Sequence of chain 1.A:
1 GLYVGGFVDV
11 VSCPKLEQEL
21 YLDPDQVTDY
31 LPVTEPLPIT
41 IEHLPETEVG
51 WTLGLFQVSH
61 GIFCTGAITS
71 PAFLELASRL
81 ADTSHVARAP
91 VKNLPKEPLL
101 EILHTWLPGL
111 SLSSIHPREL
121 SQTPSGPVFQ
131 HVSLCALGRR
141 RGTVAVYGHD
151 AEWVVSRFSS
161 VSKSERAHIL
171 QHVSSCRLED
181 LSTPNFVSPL

The small molecule below binds the protein below.
Small molecule (SMILES): O=C(Nc1ccc(-c2nnn[nH]2)cc1Cc1ccccc1)c1cccc(CC2CCCCC2)n1

Binding-site contacts:
Ligand atom C05 contacts residue ILE102 of chain 1.A at 4.0 Å (hydrophobic).
Ligand atom C04 contacts residue TRP106 of chain 1.A at 3.8 Å (hydrophobic).
Ligand atom C01 contacts residue ALA77 of chain 1.A at 4.1 Å (hydrophobic).
Ligand atom C29 contacts residue PHE186 of chain 1.A at 3.6 Å (hydrophobic).
Ligand atom N31 contacts residue PRO189 of chain 1.A at 3.9 Å.
Ligand atom C26 contacts residue LEU76 of chain 1.A at 3.5 Å (hydrophobic).
Ligand atom C02 contacts residue LEU103 of chain 1.A at 4.4 Å (hydrophobic).
Ligand atom C01 contacts residue LEU103 of chain 1.A at 4.4 Å (hydrophobic).
Ligand atom C29 contacts residue PHE73 of chain 1.A at 3.5 Å (hydrophobic).
Ligand atom N33 contacts residue LEU190 of chain 1.A at 4.0 Å.
Ligand atom C06 contacts residue ILE102 of chain 1.A at 3.8 Å (hydrophobic).
Ligand atom C25 contacts residue PHE186 of chain 1.A at 3.8 Å (hydrophobic).
Ligand atom N34 contacts residue PRO189 of chain 1.A at 3.6 Å.
Ligand atom N32 contacts residue LEU190 of chain 1.A at 3.8 Å.
Ligand atom C05 contacts residue LEU80 of chain 1.A at 4.4 Å (hydrophobic).
Ligand atom C21 contacts residue PRO189 of chain 1.A at 4.2 Å (hydrophobic).
Ligand atom C10 contacts residue TRP106 of chain 1.A at 4.0 Å (hydrophobic).
Ligand atom C10 contacts residue ALA136 of chain 1.A at 4.1 Å (hydrophobic).
Ligand atom C26 contacts residue LEU80 of chain 1.A at 4.0 Å (hydrophobic).
Ligand atom C30 contacts residue PRO189 of chain 1.A at 3.7 Å (hydrophobic).
Ligand atom C09 contacts residue LEU107 of chain 1.A at 4.0 Å (hydrophobic).
Ligand atom C02 contacts residue PHE73 of chain 1.A at 4.1 Å (hydrophobic).
Ligand atom C08 contacts residue LEU107 of chain 1.A at 4.4 Å (hydrophobic).
Ligand atom C28 contacts residue ILE41 of chain 1.A at 3.7 Å (hydrophobic).
Ligand atom N32 contacts residue PRO189 of chain 1.A at 3.4 Å.
Ligand atom C07 contacts residue TRP106 of chain 1.A at 4.5 Å (hydrophobic).
Ligand atom C06 contacts residue LEU80 of chain 1.A at 4.4 Å (hydrophobic).
Ligand atom C02 contacts residue LEU107 of chain 1.A at 4.1 Å (hydrophobic).
Ligand atom C25 contacts residue PHE73 of chain 1.A at 3.6 Å (hydrophobic).
Ligand atom C09 contacts residue ALA136 of chain 1.A at 4.4 Å (hydrophobic).
Ligand atom C25 contacts residue LEU76 of chain 1.A at 3.7 Å (hydrophobic).
Ligand atom C28 contacts residue PHE186 of chain 1.A at 4.1 Å (hydrophobic).
Ligand atom C22 contacts residue PRO189 of chain 1.A at 4.0 Å (hydrophobic).
Ligand atom C01 contacts residue PHE73 of chain 1.A at 4.2 Å (hydrophobic).
Ligand atom C07 contacts residue LEU107 of chain 1.A at 3.8 Å (hydrophobic).
Ligand atom N33 contacts residue PRO189 of chain 1.A at 3.5 Å.
Ligand atom C29 contacts residue ILE41 of chain 1.A at 3.6 Å (hydrophobic).
Ligand atom C23 contacts residue LEU80 of chain 1.A at 4.2 Å (hydrophobic).
Ligand atom C09 contacts residue TRP106 of chain 1.A at 3.9 Å (hydrophobic).